Binding-site contacts:
Ligand atom C2 contacts residue ASP89 of chain 1.A at 3.3 Å.
Ligand atom O5 contacts residue PHE164 of chain 1.A at 3.5 Å.
Ligand atom O3 contacts residue ARG141 of chain 1.A at 2.8 Å (salt-bridge).
Ligand atom C1 contacts residue PHE164 of chain 1.A at 3.9 Å (hydrophobic).
Ligand atom O4 contacts residue ASP215 of chain 1.A at 2.6 Å (salt-bridge).
Ligand atom C4 contacts residue PHE15 of chain 1.A at 3.8 Å (hydrophobic).
Ligand atom O1 contacts residue ALA137 of chain 1.A at 3.2 Å.
Ligand atom C2 contacts residue PHE15 of chain 1.A at 3.6 Å (hydrophobic).
Ligand atom O4 contacts residue ASN13 of chain 1.A at 2.9 Å (h-bond).
Ligand atom O4 contacts residue ASN190 of chain 1.A at 3.0 Å (h-bond).
Ligand atom C1 contacts residue ALA137 of chain 1.A at 4.0 Å (hydrophobic).
Ligand atom C1 contacts residue ARG141 of chain 1.A at 4.0 Å.
Ligand atom C3 contacts residue PHE15 of chain 1.A at 3.7 Å (hydrophobic).
Ligand atom C4 contacts residue PHE16 of chain 1.A at 3.9 Å (hydrophobic).
Ligand atom C2 contacts residue GLN235 of chain 1.A at 4.0 Å.
Ligand atom O1 contacts residue ARG90 of chain 1.A at 2.9 Å (salt-bridge).
Ligand atom C4 contacts residue ASN13 of chain 1.A at 3.5 Å.
Ligand atom O2 contacts residue GLN235 of chain 1.A at 3.1 Å (h-bond).
Ligand atom C3 contacts residue ASP215 of chain 1.A at 3.2 Å.
Ligand atom O2 contacts residue ARG141 of chain 1.A at 2.8 Å (salt-bridge).
Ligand atom O3 contacts residue ASP215 of chain 1.A at 2.6 Å (salt-bridge).
Ligand atom O4 contacts residue PHE15 of chain 1.A at 3.9 Å.
Ligand atom C4 contacts residue ASN190 of chain 1.A at 4.0 Å.
Ligand atom C3 contacts residue GLN235 of chain 1.A at 3.8 Å.
Ligand atom C5 contacts residue PHE16 of chain 1.A at 4.0 Å (hydrophobic).
Ligand atom C1 contacts residue ASP89 of chain 1.A at 3.5 Å.
Ligand atom O3 contacts residue ASN190 of chain 1.A at 3.9 Å.
Ligand atom O5 contacts residue PHE16 of chain 1.A at 3.6 Å.
Ligand atom O2 contacts residue ASP89 of chain 1.A at 2.6 Å (salt-bridge).
Ligand atom C5 contacts residue PHE164 of chain 1.A at 3.5 Å (hydrophobic).
Ligand atom O2 contacts residue PHE15 of chain 1.A at 3.8 Å.
Ligand atom C5 contacts residue ASN13 of chain 1.A at 3.8 Å.
Ligand atom C1 contacts residue ARG90 of chain 1.A at 3.9 Å.
Ligand atom C5 contacts residue ARG90 of chain 1.A at 3.9 Å.
Ligand atom O5 contacts residue ARG90 of chain 1.A at 2.9 Å (salt-bridge).
Ligand atom C5 contacts residue ASN190 of chain 1.A at 3.9 Å.
Ligand atom O1 contacts residue ASP89 of chain 1.A at 2.6 Å (salt-bridge).
Ligand atom C2 contacts residue ARG141 of chain 1.A at 3.7 Å.
Ligand atom C4 contacts residue ASP215 of chain 1.A at 3.5 Å.
Ligand atom O3 contacts residue GLN235 of chain 1.A at 3.6 Å (h-bond).

Sequence of chain 1.A:
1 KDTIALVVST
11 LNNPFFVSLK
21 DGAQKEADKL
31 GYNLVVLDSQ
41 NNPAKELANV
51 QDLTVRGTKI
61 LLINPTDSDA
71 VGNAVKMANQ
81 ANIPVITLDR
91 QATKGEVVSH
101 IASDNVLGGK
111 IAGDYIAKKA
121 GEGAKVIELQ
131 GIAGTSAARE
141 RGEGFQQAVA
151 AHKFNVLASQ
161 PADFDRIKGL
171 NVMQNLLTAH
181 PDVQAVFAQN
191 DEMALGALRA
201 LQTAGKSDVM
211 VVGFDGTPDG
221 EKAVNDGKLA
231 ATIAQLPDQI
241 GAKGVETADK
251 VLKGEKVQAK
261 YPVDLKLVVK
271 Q

The small molecule below binds the protein below.
Small molecule (SMILES): O[C@@H]1[C@H](O)[C@H](O)CO[C@H]1O